This small molecule binds to this protein.
Small molecule (SMILES): CC[C@H](N)c1ccccc1O

Binding-site contacts:
Ligand atom C8 contacts residue DMS1 of chain 1.E at 3.7 Å.
Ligand atom C contacts residue DMS1 of chain 1.E at 4.0 Å.
Ligand atom C1 contacts residue ASP208 of chain 1.A at 3.5 Å.
Ligand atom C3 contacts residue DMS1 of chain 1.E at 3.9 Å.
Ligand atom C contacts residue ALA105 of chain 1.A at 4.1 Å (hydrophobic).
Ligand atom C contacts residue ASP104 of chain 1.A at 3.8 Å.
Ligand atom C4 contacts residue ASP208 of chain 1.A at 3.2 Å.
Ligand atom C4 contacts residue DMS1 of chain 1.E at 3.9 Å.
Ligand atom C1 contacts residue ILE211 of chain 1.A at 4.4 Å (hydrophobic).
Ligand atom C3 contacts residue ASP208 of chain 1.A at 4.0 Å.
Ligand atom C5 contacts residue ASP208 of chain 1.A at 4.1 Å.
Ligand atom C7 contacts residue PHE205 of chain 1.A at 4.3 Å (hydrophobic).
Ligand atom N contacts residue ASP208 of chain 1.A at 3.3 Å (salt-bridge).
Ligand atom O contacts residue SER204 of chain 1.A at 4.4 Å.
Ligand atom C2 contacts residue ASP208 of chain 1.A at 3.8 Å.
Ligand atom C4 contacts residue SER204 of chain 1.A at 3.5 Å.
Ligand atom C7 contacts residue SER204 of chain 1.A at 3.4 Å.
Ligand atom C6 contacts residue DMS1 of chain 1.E at 3.6 Å.
Ligand atom C1 contacts residue ASP104 of chain 1.A at 4.4 Å.
Ligand atom C4 contacts residue ILE211 of chain 1.A at 4.1 Å (hydrophobic).
Ligand atom C7 contacts residue ASP170 of chain 1.A at 3.6 Å.
Ligand atom C5 contacts residue PHE205 of chain 1.A at 3.3 Å (hydrophobic).
Ligand atom C7 contacts residue SER172 of chain 1.A at 4.3 Å.
Ligand atom C7 contacts residue DMS1 of chain 1.E at 3.5 Å.
Ligand atom O contacts residue ASP170 of chain 1.A at 3.3 Å (salt-bridge).
Ligand atom C8 contacts residue ASP170 of chain 1.A at 3.9 Å.
Ligand atom C6 contacts residue SER204 of chain 1.A at 3.5 Å.
Ligand atom C3 contacts residue SER204 of chain 1.A at 4.1 Å.
Ligand atom C contacts residue DMS1 of chain 1.C at 3.6 Å.
Ligand atom C6 contacts residue PHE205 of chain 1.A at 3.2 Å (hydrophobic).
Ligand atom C8 contacts residue SER204 of chain 1.A at 4.0 Å.
Ligand atom O contacts residue DMS1 of chain 1.C at 4.1 Å.
Ligand atom C1 contacts residue ILE99 of chain 1.A at 3.8 Å (hydrophobic).
Ligand atom O contacts residue DMS1 of chain 1.E at 4.3 Å.
Ligand atom C5 contacts residue SER204 of chain 1.A at 3.1 Å.
Ligand atom C5 contacts residue DMS1 of chain 1.E at 3.7 Å.

Sequence of chain 1.A:
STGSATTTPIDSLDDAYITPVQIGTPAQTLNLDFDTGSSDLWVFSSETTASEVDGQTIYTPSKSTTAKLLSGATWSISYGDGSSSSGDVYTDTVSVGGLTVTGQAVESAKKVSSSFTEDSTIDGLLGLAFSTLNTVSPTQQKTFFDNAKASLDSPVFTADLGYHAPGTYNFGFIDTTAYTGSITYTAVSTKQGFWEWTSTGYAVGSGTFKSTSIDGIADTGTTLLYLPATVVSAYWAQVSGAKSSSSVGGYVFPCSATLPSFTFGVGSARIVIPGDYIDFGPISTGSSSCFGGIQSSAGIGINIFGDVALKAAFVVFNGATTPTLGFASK